Sequence of chain 1.C:
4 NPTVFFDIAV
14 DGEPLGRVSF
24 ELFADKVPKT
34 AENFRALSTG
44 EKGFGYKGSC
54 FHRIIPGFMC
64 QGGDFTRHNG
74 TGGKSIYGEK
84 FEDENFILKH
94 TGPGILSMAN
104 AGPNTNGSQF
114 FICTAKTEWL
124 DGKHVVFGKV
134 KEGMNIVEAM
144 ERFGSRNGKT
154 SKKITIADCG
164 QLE

The small molecule below binds the protein below.
Small molecule (SMILES): CCn1c(-c2cc(N3CCN(C4CC4)CC3)cnc2[C@H](C)OC)c2c3cc(ccc31)-c1csc(n1)C[C@H](NC(=O)C1[C@H]3COC[C@@H]13)C(=O)N1CCC[C@H](N1)C(=O)OCC(C)(C)C2

Binding-site contacts:
Ligand atom C18 contacts residue ILE37 of chain 1.A at 3.5 Å (hydrophobic).
Ligand atom C42 contacts residue TYR65 of chain 1.A at 3.5 Å (hydrophobic).
Ligand atom O1 contacts residue HIS127 of chain 1.C at 3.2 Å.
Ligand atom N2 contacts residue GLN64 of chain 1.C at 3.3 Å (h-bond).
Ligand atom O6 contacts residue MET62 of chain 1.C at 3.4 Å.
Ligand atom N7 contacts residue MET68 of chain 1.A at 3.7 Å.
Ligand atom O1 contacts residue ASN103 of chain 1.C at 2.9 Å (h-bond).
Ligand atom C32 contacts residue MET68 of chain 1.A at 3.6 Å (hydrophobic).
Ligand atom C22 contacts residue ALA60 of chain 1.A at 3.7 Å (hydrophobic).
Ligand atom C12 contacts residue GLN112 of chain 1.C at 3.6 Å.
Ligand atom C18 contacts residue TYR65 of chain 1.A at 3.4 Å (hydrophobic).
Ligand atom N1 contacts residue GLN64 of chain 1.C at 3.0 Å (h-bond).
Ligand atom C22 contacts residue ILE37 of chain 1.A at 3.7 Å (hydrophobic).
Ligand atom C8 contacts residue ASN103 of chain 1.C at 3.4 Å.
Ligand atom O2 contacts residue GLN64 of chain 1.C at 3.0 Å (h-bond).
Ligand atom S1 contacts residue PRO35 of chain 1.A at 3.6 Å.
Ligand atom O6 contacts residue ILE37 of chain 1.A at 3.5 Å.
Ligand atom C4 contacts residue PHE114 of chain 1.C at 3.5 Å (hydrophobic).
Ligand atom C9 contacts residue GLN112 of chain 1.C at 3.6 Å.
Ligand atom C40 contacts residue MET68 of chain 1.A at 3.7 Å (hydrophobic).
Ligand atom C11 contacts residue PRO35 of chain 1.A at 3.6 Å (hydrophobic).
Ligand atom O3 contacts residue ALA104 of chain 1.C at 3.6 Å.
Ligand atom C16 contacts residue GLN62 of chain 1.A at 3.6 Å.
Ligand atom C10 contacts residue PRO35 of chain 1.A at 3.7 Å (hydrophobic).
Ligand atom C7 contacts residue ASN103 of chain 1.C at 3.6 Å.
Ligand atom N3 contacts residue ASN103 of chain 1.C at 2.9 Å (h-bond).
Ligand atom C22 contacts residue THR36 of chain 1.A at 3.4 Å.
Ligand atom C31 contacts residue PHE61 of chain 1.C at 3.5 Å (hydrophobic).
Ligand atom C3 contacts residue GLN64 of chain 1.C at 3.7 Å.
Ligand atom C24 contacts residue TYR65 of chain 1.A at 3.6 Å (hydrophobic).
Ligand atom C17 contacts residue ILE37 of chain 1.A at 3.4 Å (hydrophobic).
Ligand atom C38 contacts residue TRP122 of chain 1.C at 3.7 Å (hydrophobic).
Ligand atom C3 contacts residue PHE114 of chain 1.C at 3.3 Å (hydrophobic).
Ligand atom C16 contacts residue THR36 of chain 1.A at 3.4 Å.
Ligand atom O1 contacts residue ALA102 of chain 1.C at 3.1 Å.
Ligand atom C30 contacts residue ARG149 of chain 1.C at 3.5 Å.
Ligand atom C19 contacts residue TYR65 of chain 1.A at 3.4 Å (hydrophobic).
Ligand atom N1 contacts residue ARG56 of chain 1.C at 3.6 Å.
Ligand atom O2 contacts residue ARG56 of chain 1.C at 3.0 Å (salt-bridge).
Ligand atom O6 contacts residue ARG56 of chain 1.C at 3.4 Å.

Sequence of chain 1.A:
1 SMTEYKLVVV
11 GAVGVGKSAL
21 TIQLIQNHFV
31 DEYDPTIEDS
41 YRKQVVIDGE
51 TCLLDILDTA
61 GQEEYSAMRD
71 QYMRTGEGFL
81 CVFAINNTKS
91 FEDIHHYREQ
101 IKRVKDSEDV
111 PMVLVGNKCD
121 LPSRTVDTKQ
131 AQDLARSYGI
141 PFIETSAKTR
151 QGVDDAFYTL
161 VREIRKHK